Sequence of chain 27.A:
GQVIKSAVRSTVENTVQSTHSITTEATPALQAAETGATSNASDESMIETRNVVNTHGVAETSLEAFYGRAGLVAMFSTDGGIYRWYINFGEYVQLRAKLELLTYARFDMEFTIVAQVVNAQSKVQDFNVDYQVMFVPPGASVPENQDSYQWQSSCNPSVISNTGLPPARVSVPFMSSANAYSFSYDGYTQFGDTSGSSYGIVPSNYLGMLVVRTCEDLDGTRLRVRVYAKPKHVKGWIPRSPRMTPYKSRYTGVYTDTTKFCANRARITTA

Sequence of chain 27.C:
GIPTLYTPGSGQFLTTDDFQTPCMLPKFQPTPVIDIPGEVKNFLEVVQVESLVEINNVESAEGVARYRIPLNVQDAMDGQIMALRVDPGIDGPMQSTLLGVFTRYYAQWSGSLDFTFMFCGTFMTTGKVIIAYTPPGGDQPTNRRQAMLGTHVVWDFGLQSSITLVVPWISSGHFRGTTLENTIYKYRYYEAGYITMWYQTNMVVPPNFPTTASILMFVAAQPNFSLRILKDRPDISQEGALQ

A protein and the small-molecule ligand that binds it are described below.
Small molecule (SMILES): N[C@@H](CS)C(=O)O

Binding-site contacts:
Ligand atom N contacts residue MET247 of chain 27.A at 3.8 Å.
Ligand atom O contacts residue GLY1 of chain 27.P at 2.2 Å (h-bond).
Ligand atom C contacts residue ASP235 of chain 27.C at 4.3 Å.
Ligand atom N contacts residue THR248 of chain 27.A at 4.1 Å.
Ligand atom CB contacts residue GLY1 of chain 27.P at 3.7 Å.
Ligand atom O contacts residue ARG233 of chain 27.C at 4.1 Å.
Ligand atom O contacts residue MET247 of chain 27.A at 3.8 Å.
Ligand atom CA contacts residue ASP235 of chain 27.C at 4.0 Å.
Ligand atom SG contacts residue ILE236 of chain 27.C at 4.3 Å.
Ligand atom C contacts residue MET247 of chain 27.A at 3.7 Å (hydrophobic).
Ligand atom CB contacts residue ASP235 of chain 27.C at 2.8 Å.
Ligand atom SG contacts residue MET247 of chain 27.A at 3.4 Å.
Ligand atom N contacts residue GLY1 of chain 27.P at 2.9 Å (h-bond).
Ligand atom SG contacts residue GLY1 of chain 27.P at 4.4 Å.
Ligand atom O contacts residue ASP235 of chain 27.C at 3.4 Å.
Ligand atom SG contacts residue PRO249 of chain 27.A at 3.6 Å.
Ligand atom SG contacts residue ASP235 of chain 27.C at 3.7 Å.
Ligand atom SG contacts residue THR248 of chain 27.A at 3.2 Å (h-bond).
Ligand atom CA contacts residue GLY1 of chain 27.P at 2.4 Å.
Ligand atom N contacts residue PRO249 of chain 27.A at 3.5 Å.
Ligand atom CA contacts residue MET247 of chain 27.A at 4.2 Å (hydrophobic).
Ligand atom C contacts residue GLY1 of chain 27.P at 1.3 Å.
Ligand atom CB contacts residue PRO249 of chain 27.A at 4.3 Å (hydrophobic).
Ligand atom CB contacts residue THR248 of chain 27.A at 4.5 Å.